Sequence of chain 1.A:
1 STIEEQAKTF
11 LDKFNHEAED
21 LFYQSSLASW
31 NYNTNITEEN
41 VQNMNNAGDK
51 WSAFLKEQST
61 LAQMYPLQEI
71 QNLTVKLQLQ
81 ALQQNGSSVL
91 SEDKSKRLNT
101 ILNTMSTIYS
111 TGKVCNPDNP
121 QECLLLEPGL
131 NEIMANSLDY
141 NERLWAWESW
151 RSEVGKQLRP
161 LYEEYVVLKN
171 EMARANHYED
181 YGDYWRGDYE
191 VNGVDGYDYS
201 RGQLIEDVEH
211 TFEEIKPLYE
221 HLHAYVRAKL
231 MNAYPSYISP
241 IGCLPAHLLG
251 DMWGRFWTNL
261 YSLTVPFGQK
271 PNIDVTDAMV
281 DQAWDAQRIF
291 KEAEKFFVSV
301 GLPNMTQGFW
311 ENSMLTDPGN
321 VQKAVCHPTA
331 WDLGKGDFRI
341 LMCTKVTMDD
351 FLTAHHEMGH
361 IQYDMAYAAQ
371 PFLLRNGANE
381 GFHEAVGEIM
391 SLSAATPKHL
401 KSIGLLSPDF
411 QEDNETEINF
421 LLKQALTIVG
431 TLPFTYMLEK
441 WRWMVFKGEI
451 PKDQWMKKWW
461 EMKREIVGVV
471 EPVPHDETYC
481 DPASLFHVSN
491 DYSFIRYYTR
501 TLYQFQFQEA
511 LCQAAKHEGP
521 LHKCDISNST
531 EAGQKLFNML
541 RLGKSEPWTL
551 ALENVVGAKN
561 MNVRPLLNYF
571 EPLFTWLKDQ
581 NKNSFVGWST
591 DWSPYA

The protein below binds the small molecule below.
Small molecule (SMILES): CC(=O)N[C@H]1[C@H](O[C@H]2[C@H](O)[C@@H](NC(C)=O)CO[C@@H]2CO)O[C@H](CO)[C@@H](O)[C@@H]1O

Binding-site contacts:
Ligand atom N2 contacts residue ASN72 of chain 1.A at 2.9 Å (h-bond).
Ligand atom C7 contacts residue ASN72 of chain 1.A at 3.4 Å.
Ligand atom O5 contacts residue ASN72 of chain 1.A at 2.3 Å (h-bond).
Ligand atom C2 contacts residue ASN72 of chain 1.A at 2.5 Å.
Ligand atom C3 contacts residue ASN72 of chain 1.A at 3.8 Å.
Ligand atom C4 contacts residue ASN72 of chain 1.A at 4.2 Å.
Ligand atom O7 contacts residue ASN72 of chain 1.A at 3.5 Å (h-bond).
Ligand atom C5 contacts residue ASN72 of chain 1.A at 3.6 Å.
Ligand atom C1 contacts residue ASN72 of chain 1.A at 1.4 Å.